Sequence of chain 1.B:
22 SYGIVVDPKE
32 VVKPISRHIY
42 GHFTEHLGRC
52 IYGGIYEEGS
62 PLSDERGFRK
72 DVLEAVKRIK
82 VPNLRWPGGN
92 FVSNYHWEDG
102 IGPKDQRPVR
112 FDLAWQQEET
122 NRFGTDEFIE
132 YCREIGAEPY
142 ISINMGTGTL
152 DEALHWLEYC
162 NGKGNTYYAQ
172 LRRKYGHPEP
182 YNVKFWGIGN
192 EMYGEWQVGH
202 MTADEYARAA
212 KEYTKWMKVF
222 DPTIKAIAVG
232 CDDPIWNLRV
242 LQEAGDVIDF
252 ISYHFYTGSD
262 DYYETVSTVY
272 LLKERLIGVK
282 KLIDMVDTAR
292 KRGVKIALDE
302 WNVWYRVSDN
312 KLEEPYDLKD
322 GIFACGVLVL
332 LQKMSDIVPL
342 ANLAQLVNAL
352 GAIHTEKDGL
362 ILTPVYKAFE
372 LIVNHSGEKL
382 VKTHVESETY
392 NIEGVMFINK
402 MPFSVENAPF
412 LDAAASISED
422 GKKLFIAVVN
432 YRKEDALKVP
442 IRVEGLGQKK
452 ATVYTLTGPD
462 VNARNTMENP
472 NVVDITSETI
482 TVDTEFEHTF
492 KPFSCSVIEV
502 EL

Binding-site contacts:
Ligand atom C3 contacts residue LEU272 of chain 1.B at 4.1 Å (hydrophobic).
Ligand atom C5 contacts residue ARG276 of chain 1.B at 3.3 Å.
Ligand atom O5 contacts residue ARG276 of chain 1.B at 3.7 Å.
Ligand atom O2 contacts residue SER405 of chain 1.B at 3.6 Å.
Ligand atom C2 contacts residue ARG291 of chain 1.E at 4.2 Å.
Ligand atom C3 contacts residue SER405 of chain 1.B at 4.3 Å.
Ligand atom C5 contacts residue LEU272 of chain 1.B at 4.2 Å (hydrophobic).
Ligand atom O3 contacts residue SER405 of chain 1.B at 3.2 Å (h-bond).
Ligand atom O2 contacts residue ARG291 of chain 1.E at 3.9 Å.
Ligand atom C2 contacts residue LEU272 of chain 1.B at 4.0 Å (hydrophobic).
Ligand atom C3 contacts residue ARG291 of chain 1.E at 3.8 Å.
Ligand atom C4 contacts residue LEU272 of chain 1.B at 3.6 Å (hydrophobic).
Ligand atom O4 contacts residue ARG291 of chain 1.E at 4.0 Å.
Ligand atom O3 contacts residue LEU272 of chain 1.B at 4.2 Å.
Ligand atom O1 contacts residue ASP285 of chain 1.E at 4.3 Å.
Ligand atom C2 contacts residue SER405 of chain 1.B at 3.7 Å.
Ligand atom O1 contacts residue LYS282 of chain 1.E at 4.4 Å.
Ligand atom C4 contacts residue ARG276 of chain 1.B at 3.7 Å.
Ligand atom C1 contacts residue LEU272 of chain 1.B at 4.5 Å (hydrophobic).
Ligand atom O5 contacts residue LEU272 of chain 1.B at 4.0 Å.
Ligand atom C5 contacts residue ARG291 of chain 1.E at 4.4 Å.
Ligand atom C1 contacts residue ARG291 of chain 1.E at 4.2 Å.
Ligand atom O3 contacts residue ARG291 of chain 1.E at 4.4 Å.
Ligand atom O3 contacts residue PHE404 of chain 1.B at 3.6 Å.
Ligand atom C4 contacts residue ARG291 of chain 1.E at 4.5 Å.
Ligand atom C5 contacts residue ASP285 of chain 1.E at 4.4 Å.
Ligand atom O4 contacts residue ARG276 of chain 1.B at 3.3 Å (salt-bridge).
Ligand atom O1 contacts residue GLU275 of chain 1.B at 4.1 Å.

Sequence of chain 1.E:
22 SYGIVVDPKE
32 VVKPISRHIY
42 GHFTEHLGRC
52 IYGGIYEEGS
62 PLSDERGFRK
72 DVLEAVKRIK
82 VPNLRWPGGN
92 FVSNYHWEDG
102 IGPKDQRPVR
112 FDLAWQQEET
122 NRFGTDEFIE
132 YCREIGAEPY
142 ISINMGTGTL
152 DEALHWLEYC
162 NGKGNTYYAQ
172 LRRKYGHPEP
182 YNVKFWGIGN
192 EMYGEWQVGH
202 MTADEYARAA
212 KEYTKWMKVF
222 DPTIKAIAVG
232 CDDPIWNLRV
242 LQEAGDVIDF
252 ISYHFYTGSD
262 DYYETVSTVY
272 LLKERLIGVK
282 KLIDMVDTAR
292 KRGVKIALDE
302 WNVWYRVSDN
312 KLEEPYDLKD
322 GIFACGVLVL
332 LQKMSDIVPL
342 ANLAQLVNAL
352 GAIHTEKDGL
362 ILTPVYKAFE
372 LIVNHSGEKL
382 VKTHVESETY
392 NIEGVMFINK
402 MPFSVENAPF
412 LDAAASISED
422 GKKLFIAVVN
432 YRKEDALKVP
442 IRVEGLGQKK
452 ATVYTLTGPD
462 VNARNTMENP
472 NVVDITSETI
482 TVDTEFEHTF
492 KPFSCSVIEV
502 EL

A protein and the small-molecule ligand that binds it are described below.
Small molecule (SMILES): O[C@@H]1[C@@H](O)[C@H](O)OC[C@H]1O